A protein and the small-molecule ligand that binds it are described below.
Small molecule (SMILES): CC[C@H](C)[C@H](NC(=O)[C@H](C)NC(=O)[C@H](CC(C)C)NC(C)=O)[C@@H](O)[C@H](C)CO

Sequence of chain 1.L:
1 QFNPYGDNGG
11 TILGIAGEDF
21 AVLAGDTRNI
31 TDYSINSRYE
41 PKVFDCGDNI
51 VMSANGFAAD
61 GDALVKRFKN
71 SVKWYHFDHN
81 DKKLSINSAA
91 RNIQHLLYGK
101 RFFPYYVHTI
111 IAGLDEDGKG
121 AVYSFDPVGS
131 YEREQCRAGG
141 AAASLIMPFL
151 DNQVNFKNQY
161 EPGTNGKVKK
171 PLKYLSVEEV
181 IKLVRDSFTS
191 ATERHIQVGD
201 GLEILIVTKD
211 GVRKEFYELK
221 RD

Sequence of chain 1.K:
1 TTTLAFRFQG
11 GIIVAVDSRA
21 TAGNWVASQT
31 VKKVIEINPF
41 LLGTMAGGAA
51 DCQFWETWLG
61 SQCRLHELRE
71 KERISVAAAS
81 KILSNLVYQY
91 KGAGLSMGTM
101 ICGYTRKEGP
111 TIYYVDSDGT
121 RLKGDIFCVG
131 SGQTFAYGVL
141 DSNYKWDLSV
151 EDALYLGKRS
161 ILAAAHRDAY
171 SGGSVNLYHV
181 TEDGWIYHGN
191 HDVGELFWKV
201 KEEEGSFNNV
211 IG

Binding-site contacts:
Ligand atom O contacts residue MES1 of chain 1.UA at 3.1 Å (h-bond).
Ligand atom CG1 contacts residue GLY47 of chain 1.K at 3.2 Å.
Ligand atom CD2 contacts residue THR21 of chain 1.K at 3.8 Å.
Ligand atom C3 contacts residue THR21 of chain 1.K at 3.8 Å.
Ligand atom N contacts residue ASP126 of chain 1.L at 3.3 Å (salt-bridge).
Ligand atom CG1 contacts residue THR1 of chain 1.K at 3.5 Å.
Ligand atom CH3 contacts residue ASP126 of chain 1.L at 3.5 Å.
Ligand atom C2 contacts residue THR1 of chain 1.K at 1.5 Å.
Ligand atom CB contacts residue THR1 of chain 1.K at 2.7 Å.
Ligand atom CA contacts residue GLY47 of chain 1.K at 3.4 Å.
Ligand atom CA contacts residue THR1 of chain 1.K at 2.4 Å.
Ligand atom N contacts residue THR21 of chain 1.K at 2.9 Å (h-bond).
Ligand atom CA contacts residue ARG19 of chain 1.K at 3.7 Å.
Ligand atom C contacts residue THR21 of chain 1.K at 3.7 Å.
Ligand atom C3 contacts residue TYR170 of chain 1.K at 3.0 Å (hydrophobic).
Ligand atom O contacts residue THR1 of chain 1.K at 2.2 Å (h-bond).
Ligand atom N contacts residue GLY47 of chain 1.K at 3.0 Å (h-bond).
Ligand atom C3 contacts residue ARG19 of chain 1.K at 3.7 Å.
Ligand atom C2 contacts residue TYR170 of chain 1.K at 3.7 Å (hydrophobic).
Ligand atom CA contacts residue THR21 of chain 1.K at 3.6 Å.
Ligand atom N contacts residue THR1 of chain 1.K at 3.6 Å.
Ligand atom C1 contacts residue THR1 of chain 1.K at 2.4 Å.
Ligand atom C contacts residue GLY47 of chain 1.K at 3.7 Å.
Ligand atom C1 contacts residue SER131 of chain 1.K at 3.2 Å.
Ligand atom C3 contacts residue THR1 of chain 1.K at 2.4 Å.
Ligand atom O contacts residue MES1 of chain 1.UA at 3.4 Å (h-bond).
Ligand atom C2 contacts residue MES1 of chain 1.UA at 3.7 Å.
Ligand atom CB contacts residue LYS33 of chain 1.K at 3.7 Å.
Ligand atom O contacts residue ALA49 of chain 1.K at 3.1 Å (h-bond).
Ligand atom C contacts residue THR1 of chain 1.K at 1.4 Å.
Ligand atom O contacts residue ALA20 of chain 1.K at 3.4 Å.
Ligand atom O contacts residue GLY47 of chain 1.K at 3.3 Å (h-bond).
Ligand atom CG2 contacts residue ARG19 of chain 1.K at 3.5 Å.
Ligand atom CD2 contacts residue ALA27 of chain 1.K at 3.5 Å (hydrophobic).
Ligand atom C1 contacts residue MES1 of chain 1.UA at 2.7 Å.
Ligand atom CB contacts residue ARG19 of chain 1.K at 3.8 Å.
Ligand atom CG2 contacts residue LYS33 of chain 1.K at 3.8 Å.
Ligand atom O contacts residue THR21 of chain 1.K at 2.9 Å (h-bond).
Ligand atom CA contacts residue THR21 of chain 1.K at 3.8 Å.
Ligand atom O contacts residue THR1 of chain 1.K at 3.6 Å.